Binding-site contacts:
Ligand atom C3 contacts residue ASN119 of chain 1.A at 3.7 Å.
Ligand atom O5 contacts residue THR149 of chain 1.A at 3.9 Å.
Ligand atom C1 contacts residue ASN119 of chain 1.A at 1.4 Å.
Ligand atom O7 contacts residue LEU5 of chain 1.A at 4.4 Å.
Ligand atom O6 contacts residue ASP4 of chain 1.A at 2.7 Å (salt-bridge).
Ligand atom C7 contacts residue THR149 of chain 1.A at 4.1 Å.
Ligand atom C1 contacts residue THR149 of chain 1.A at 3.8 Å.
Ligand atom C5 contacts residue ASN119 of chain 1.A at 3.6 Å.
Ligand atom C4 contacts residue ASN119 of chain 1.A at 4.1 Å.
Ligand atom O7 contacts residue ASN119 of chain 1.A at 3.5 Å (h-bond).
Ligand atom N2 contacts residue THR149 of chain 1.A at 4.4 Å.
Ligand atom O7 contacts residue THR149 of chain 1.A at 3.2 Å (h-bond).
Ligand atom N2 contacts residue ASN119 of chain 1.A at 2.9 Å (h-bond).
Ligand atom O7 contacts residue ASP173 of chain 1.A at 3.6 Å (salt-bridge).
Ligand atom C6 contacts residue ASP4 of chain 1.A at 3.7 Å.
Ligand atom C2 contacts residue ASN119 of chain 1.A at 2.4 Å.
Ligand atom C2 contacts residue THR149 of chain 1.A at 3.9 Å.
Ligand atom O5 contacts residue ASN119 of chain 1.A at 2.3 Å (h-bond).
Ligand atom C7 contacts residue ASN119 of chain 1.A at 3.4 Å.
Ligand atom C6 contacts residue THR149 of chain 1.A at 4.3 Å.

This protein binds this small molecule.
Small molecule (SMILES): CC(=O)N[C@H]1[C@H](O[C@H]2[C@H](O)[C@@H](NC(C)=O)CO[C@@H]2CO)O[C@H](CO)[C@@H](O)[C@@H]1O

Sequence of chain 1.A:
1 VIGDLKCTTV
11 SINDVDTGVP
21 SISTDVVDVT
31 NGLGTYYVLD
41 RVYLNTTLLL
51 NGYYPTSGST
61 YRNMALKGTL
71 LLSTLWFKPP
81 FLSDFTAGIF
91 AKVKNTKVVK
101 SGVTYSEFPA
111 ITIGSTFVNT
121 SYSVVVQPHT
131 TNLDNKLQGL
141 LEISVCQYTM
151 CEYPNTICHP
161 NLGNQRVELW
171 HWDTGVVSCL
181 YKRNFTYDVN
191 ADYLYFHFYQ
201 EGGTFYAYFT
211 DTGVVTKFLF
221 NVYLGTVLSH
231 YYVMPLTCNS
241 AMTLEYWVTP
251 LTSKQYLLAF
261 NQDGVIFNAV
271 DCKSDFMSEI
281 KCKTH